Sequence of chain 1.A:
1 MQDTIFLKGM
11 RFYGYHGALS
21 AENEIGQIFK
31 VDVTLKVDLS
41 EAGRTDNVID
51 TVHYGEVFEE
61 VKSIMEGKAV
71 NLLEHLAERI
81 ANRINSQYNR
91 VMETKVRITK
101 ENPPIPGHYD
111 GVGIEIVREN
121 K

Binding-site contacts:
Ligand atom N7 contacts residue TYR54 of chain 1.A at 2.9 Å (h-bond).
Ligand atom O5 contacts residue GLU74 of chain 3.A at 4.0 Å.
Ligand atom C4 contacts residue TYR54 of chain 1.A at 3.2 Å (hydrophobic).
Ligand atom N1 contacts residue GLU74 of chain 3.A at 3.1 Å (salt-bridge).
Ligand atom O19 contacts residue PRO104 of chain 3.A at 3.2 Å (h-bond).
Ligand atom N8 contacts residue TYR54 of chain 1.A at 3.7 Å.
Ligand atom C21 contacts residue PRO104 of chain 3.A at 3.1 Å (hydrophobic).
Ligand atom C10 contacts residue TYR54 of chain 1.A at 3.4 Å (hydrophobic).
Ligand atom S28 contacts residue PRO106 of chain 3.A at 2.9 Å.
Ligand atom N9 contacts residue HIS53 of chain 1.A at 4.0 Å.
Ligand atom O5 contacts residue ASN71 of chain 3.A at 3.5 Å (h-bond).
Ligand atom N1 contacts residue VAL52 of chain 1.A at 2.6 Å (h-bond).
Ligand atom N3 contacts residue GLU74 of chain 3.A at 3.4 Å (salt-bridge).
Ligand atom O5 contacts residue TYR54 of chain 1.A at 3.4 Å (h-bond).
Ligand atom N7 contacts residue ALA18 of chain 3.A at 3.9 Å.
Ligand atom N20 contacts residue PRO104 of chain 3.A at 3.6 Å (h-bond).
Ligand atom C2 contacts residue TYR54 of chain 1.A at 3.5 Å (hydrophobic).
Ligand atom C18 contacts residue PRO104 of chain 3.A at 3.6 Å (hydrophobic).
Ligand atom C13 contacts residue ALA18 of chain 3.A at 3.4 Å (hydrophobic).
Ligand atom C17 contacts residue TYR54 of chain 1.A at 4.0 Å (hydrophobic).
Ligand atom O5 contacts residue LEU72 of chain 3.A at 3.3 Å.
Ligand atom C2 contacts residue VAL52 of chain 1.A at 3.9 Å (hydrophobic).
Ligand atom N3 contacts residue LEU72 of chain 3.A at 3.8 Å.
Ligand atom C35 contacts residue PRO106 of chain 3.A at 2.8 Å (hydrophobic).
Ligand atom C4 contacts residue LEU72 of chain 3.A at 3.6 Å (hydrophobic).
Ligand atom N1 contacts residue THR51 of chain 1.A at 3.2 Å.
Ligand atom C29 contacts residue PRO106 of chain 3.A at 3.6 Å (hydrophobic).
Ligand atom C35 contacts residue TYR15 of chain 5.A at 3.5 Å (hydrophobic).
Ligand atom N3 contacts residue TYR54 of chain 1.A at 3.4 Å.
Ligand atom N7 contacts residue LYS100 of chain 3.A at 3.7 Å.
Ligand atom N11 contacts residue HIS53 of chain 1.A at 3.8 Å.
Ligand atom C24 contacts residue HIS53 of chain 1.A at 3.5 Å.
Ligand atom C34 contacts residue PRO106 of chain 3.A at 3.4 Å (hydrophobic).
Ligand atom N11 contacts residue TYR54 of chain 1.A at 3.6 Å.
Ligand atom C23 contacts residue HIS53 of chain 1.A at 3.3 Å.
Ligand atom O19 contacts residue ILE105 of chain 3.A at 3.2 Å.
Ligand atom C2 contacts residue GLU74 of chain 3.A at 4.0 Å.
Ligand atom N9 contacts residue TYR54 of chain 1.A at 3.6 Å.
Ligand atom O5 contacts residue LEU73 of chain 3.A at 3.1 Å (h-bond).
Ligand atom C6 contacts residue TYR54 of chain 1.A at 2.9 Å (hydrophobic).

Sequence of chain 3.A:
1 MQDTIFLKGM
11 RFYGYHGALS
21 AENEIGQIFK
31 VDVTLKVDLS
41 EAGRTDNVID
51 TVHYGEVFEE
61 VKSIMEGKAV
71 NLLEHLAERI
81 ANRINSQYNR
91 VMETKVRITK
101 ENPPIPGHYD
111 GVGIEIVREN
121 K

Sequence of chain 5.A:
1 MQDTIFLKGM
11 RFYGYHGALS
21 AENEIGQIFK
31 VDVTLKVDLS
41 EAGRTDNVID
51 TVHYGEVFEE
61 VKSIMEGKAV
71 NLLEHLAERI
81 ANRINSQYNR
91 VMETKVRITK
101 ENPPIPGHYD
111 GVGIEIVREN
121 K

A small-molecule ligand and the protein it binds are described below.
Small molecule (SMILES): Nc1nc(O)c2nn(-c3cccc(C(=O)NCc4ccccc4Sc4ccccc4CO)c3)nc2n1